Binding-site contacts:
Ligand atom C7 contacts residue ASN244 of chain 1.A at 4.3 Å.
Ligand atom C4 contacts residue LYS309 of chain 1.A at 4.1 Å.
Ligand atom O5 contacts residue LYS309 of chain 1.A at 4.0 Å.
Ligand atom C5 contacts residue LYS309 of chain 1.A at 3.2 Å.
Ligand atom C6 contacts residue LYS309 of chain 1.A at 3.5 Å.
Ligand atom N2 contacts residue SER310 of chain 1.A at 3.9 Å.
Ligand atom C1 contacts residue LYS309 of chain 1.A at 4.3 Å.
Ligand atom O7 contacts residue ASN244 of chain 1.A at 4.1 Å.
Ligand atom C3 contacts residue LYS309 of chain 1.A at 4.4 Å.
Ligand atom C7 contacts residue ASN146 of chain 1.A at 3.8 Å.
Ligand atom C2 contacts residue ASN146 of chain 1.A at 2.4 Å.
Ligand atom C8 contacts residue LEU145 of chain 1.A at 4.0 Å (hydrophobic).
Ligand atom C4 contacts residue ASN146 of chain 1.A at 4.2 Å.
Ligand atom C8 contacts residue CYS308 of chain 1.A at 4.5 Å (hydrophobic).
Ligand atom C1 contacts residue SER310 of chain 1.A at 4.0 Å.
Ligand atom C1 contacts residue ASN146 of chain 1.A at 1.4 Å.
Ligand atom O3 contacts residue CYS308 of chain 1.A at 4.3 Å.
Ligand atom C5 contacts residue ASN146 of chain 1.A at 3.6 Å.
Ligand atom O7 contacts residue ASN146 of chain 1.A at 4.0 Å.
Ligand atom N2 contacts residue ASN146 of chain 1.A at 2.9 Å (h-bond).
Ligand atom O5 contacts residue ASN146 of chain 1.A at 2.4 Å (h-bond).
Ligand atom C8 contacts residue ASN244 of chain 1.A at 3.6 Å.
Ligand atom O6 contacts residue ASN146 of chain 1.A at 4.5 Å.
Ligand atom C8 contacts residue PHE243 of chain 1.A at 4.4 Å (hydrophobic).
Ligand atom O4 contacts residue LYS309 of chain 1.A at 4.1 Å.
Ligand atom O6 contacts residue LYS309 of chain 1.A at 3.2 Å (salt-bridge).
Ligand atom C3 contacts residue ASN146 of chain 1.A at 3.8 Å.

A small-molecule ligand and the protein it binds are described below.
Small molecule (SMILES): CC(=O)N[C@@H]1[C@@H](O)[C@H](O)[C@@H](CO)O[C@H]1O

Sequence of chain 1.A:
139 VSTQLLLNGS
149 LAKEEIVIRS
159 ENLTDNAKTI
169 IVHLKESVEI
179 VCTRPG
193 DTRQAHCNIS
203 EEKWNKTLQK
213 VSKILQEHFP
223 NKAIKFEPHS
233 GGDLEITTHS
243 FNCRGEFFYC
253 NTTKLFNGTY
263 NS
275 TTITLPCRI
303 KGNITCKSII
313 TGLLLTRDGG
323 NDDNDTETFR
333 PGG